Sequence of chain 1.B:
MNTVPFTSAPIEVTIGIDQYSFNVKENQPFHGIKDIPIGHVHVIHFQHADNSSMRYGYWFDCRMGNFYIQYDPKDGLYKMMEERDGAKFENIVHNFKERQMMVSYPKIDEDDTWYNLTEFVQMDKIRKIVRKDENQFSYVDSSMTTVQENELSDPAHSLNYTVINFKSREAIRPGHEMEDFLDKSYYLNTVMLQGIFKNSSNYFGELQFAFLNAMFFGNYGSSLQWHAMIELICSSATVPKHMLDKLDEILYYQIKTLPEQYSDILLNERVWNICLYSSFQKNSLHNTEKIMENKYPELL

The small molecule below binds the protein below.
Small molecule (SMILES): CCCNC(=O)c1csc(Br)c1

Binding-site contacts:
Ligand atom C3 contacts residue GLU87 of chain 1.B at 3.9 Å.
Ligand atom C1 contacts residue GLN74 of chain 1.B at 3.6 Å.
Ligand atom BR contacts residue THR11 of chain 1.B at 3.8 Å.
Ligand atom C6 contacts residue THR11 of chain 1.B at 4.4 Å.
Ligand atom C5 contacts residue TYR72 of chain 1.B at 3.6 Å (hydrophobic).
Ligand atom C6 contacts residue ILE96 of chain 1.B at 4.0 Å (hydrophobic).
Ligand atom BR contacts residue PHE10 of chain 1.B at 3.8 Å.
Ligand atom O contacts residue GLU87 of chain 1.B at 3.0 Å (salt-bridge).
Ligand atom BR contacts residue ILE96 of chain 1.B at 4.0 Å.
Ligand atom C7 contacts residue TYR72 of chain 1.B at 3.8 Å (hydrophobic).
Ligand atom BR contacts residue PRO9 of chain 1.B at 3.9 Å.
Ligand atom BR contacts residue TYR72 of chain 1.B at 4.1 Å.
Ligand atom C3 contacts residue TYR72 of chain 1.B at 3.7 Å (hydrophobic).
Ligand atom S contacts residue ILE96 of chain 1.B at 3.8 Å.
Ligand atom C1 contacts residue TYR72 of chain 1.B at 3.4 Å (hydrophobic).
Ligand atom C2 contacts residue GLN74 of chain 1.B at 4.0 Å.
Ligand atom S contacts residue PHE93 of chain 1.B at 4.1 Å.
Ligand atom C7 contacts residue GLU87 of chain 1.B at 3.3 Å.
Ligand atom N contacts residue TYR72 of chain 1.B at 4.0 Å.
Ligand atom C2 contacts residue TYR72 of chain 1.B at 4.3 Å (hydrophobic).
Ligand atom C contacts residue GLN74 of chain 1.B at 4.3 Å.
Ligand atom S contacts residue PRO9 of chain 1.B at 4.3 Å.
Ligand atom C5 contacts residue THR11 of chain 1.B at 3.8 Å.
Ligand atom C4 contacts residue GLU87 of chain 1.B at 4.0 Å.
Ligand atom N contacts residue GLN74 of chain 1.B at 4.1 Å.
Ligand atom S contacts residue TYR72 of chain 1.B at 3.6 Å.
Ligand atom C6 contacts residue TYR72 of chain 1.B at 3.5 Å (hydrophobic).
Ligand atom C4 contacts residue TYR72 of chain 1.B at 3.7 Å (hydrophobic).
Ligand atom O contacts residue TYR72 of chain 1.B at 3.7 Å.
Ligand atom BR contacts residue PHE100 of chain 1.B at 3.9 Å.